Sequence of chain 1.C:
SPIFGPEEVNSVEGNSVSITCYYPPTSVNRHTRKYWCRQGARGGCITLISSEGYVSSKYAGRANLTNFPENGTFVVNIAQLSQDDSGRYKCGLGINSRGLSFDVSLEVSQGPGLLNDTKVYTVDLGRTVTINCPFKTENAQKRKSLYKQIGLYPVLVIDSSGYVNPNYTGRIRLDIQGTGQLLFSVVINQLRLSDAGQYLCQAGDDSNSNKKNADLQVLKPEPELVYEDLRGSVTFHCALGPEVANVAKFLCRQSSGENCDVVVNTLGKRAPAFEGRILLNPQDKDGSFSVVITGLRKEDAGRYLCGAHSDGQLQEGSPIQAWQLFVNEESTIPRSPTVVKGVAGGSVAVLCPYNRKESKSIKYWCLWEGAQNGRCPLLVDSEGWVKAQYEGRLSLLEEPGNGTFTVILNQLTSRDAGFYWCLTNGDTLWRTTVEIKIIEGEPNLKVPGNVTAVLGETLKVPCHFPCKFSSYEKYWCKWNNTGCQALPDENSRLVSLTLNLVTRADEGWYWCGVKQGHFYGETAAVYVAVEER

This protein binds this small molecule.
Small molecule (SMILES): CC(=O)N[C@@H]1[C@@H](O)[C@H](O)[C@@H](CO)O[C@H]1O

Binding-site contacts:
Ligand atom C7 contacts residue ARG63 of chain 1.C at 3.4 Å.
Ligand atom C5 contacts residue ASN65 of chain 1.C at 3.7 Å.
Ligand atom C8 contacts residue ASN65 of chain 1.C at 3.8 Å.
Ligand atom C8 contacts residue ASN78 of chain 1.C at 3.7 Å.
Ligand atom C1 contacts residue ASN65 of chain 1.C at 1.4 Å.
Ligand atom C3 contacts residue ASN65 of chain 1.C at 3.9 Å.
Ligand atom C8 contacts residue ARG63 of chain 1.C at 3.4 Å.
Ligand atom N2 contacts residue ASN65 of chain 1.C at 3.1 Å (h-bond).
Ligand atom C7 contacts residue ASN65 of chain 1.C at 4.0 Å.
Ligand atom C4 contacts residue ASN65 of chain 1.C at 4.3 Å.
Ligand atom C2 contacts residue ASN65 of chain 1.C at 2.6 Å.
Ligand atom O7 contacts residue ARG63 of chain 1.C at 2.9 Å (salt-bridge).
Ligand atom O7 contacts residue GLY62 of chain 1.C at 4.3 Å.
Ligand atom O6 contacts residue THR67 of chain 1.C at 3.6 Å (h-bond).
Ligand atom O5 contacts residue ASN65 of chain 1.C at 2.4 Å (h-bond).